Sequence of chain 1.D:
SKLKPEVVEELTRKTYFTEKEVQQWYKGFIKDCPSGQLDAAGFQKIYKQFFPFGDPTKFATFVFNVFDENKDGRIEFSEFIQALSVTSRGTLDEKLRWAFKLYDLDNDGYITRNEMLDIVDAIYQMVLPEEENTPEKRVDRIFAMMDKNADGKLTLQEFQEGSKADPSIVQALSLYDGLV

Binding-site contacts:
Ligand atom O4' contacts residue PG41 of chain 1.KA at 3.6 Å.
Ligand atom C5' contacts residue THR92 of chain 1.D at 4.0 Å.
Ligand atom C5' contacts residue TRP103 of chain 1.D at 4.3 Å (hydrophobic).
Ligand atom O4' contacts residue LEU183 of chain 1.D at 4.3 Å.
Ligand atom O5' contacts residue EDO1 of chain 1.HA at 4.5 Å.
Ligand atom C2' contacts residue ALA182 of chain 1.D at 3.6 Å (hydrophobic).
Ligand atom O5' contacts residue LYS100 of chain 1.D at 3.4 Å (salt-bridge).
Ligand atom O5' contacts residue ALA104 of chain 1.D at 4.3 Å.
Ligand atom O2' contacts residue ALA182 of chain 1.D at 3.9 Å.
Ligand atom O5' contacts residue THR92 of chain 1.D at 4.2 Å.
Ligand atom C1' contacts residue EDO1 of chain 1.HA at 3.2 Å.
Ligand atom C1' contacts residue PG41 of chain 1.KA at 3.9 Å.
Ligand atom O2' contacts residue PG41 of chain 1.KA at 3.8 Å.
Ligand atom O4' contacts residue EDO1 of chain 1.HA at 3.0 Å (h-bond).
Ligand atom C4' contacts residue EDO1 of chain 1.HA at 3.7 Å.
Ligand atom C4' contacts residue LEU183 of chain 1.D at 4.0 Å (hydrophobic).
Ligand atom C5' contacts residue EDO1 of chain 1.HA at 3.5 Å.
Ligand atom O5' contacts residue TRP103 of chain 1.D at 3.8 Å.
Ligand atom C4' contacts residue THR92 of chain 1.D at 4.4 Å.
Ligand atom C2' contacts residue PG41 of chain 1.KA at 3.9 Å.

This protein binds this small molecule.
Small molecule (SMILES): Nc1nc2c(ncn2[C@@H]2O[C@H](CO)[C@H]3O[C@H](P(=O)(O)O)O[C@H]32)c(=O)[nH]1